Sequence of chain 1.A:
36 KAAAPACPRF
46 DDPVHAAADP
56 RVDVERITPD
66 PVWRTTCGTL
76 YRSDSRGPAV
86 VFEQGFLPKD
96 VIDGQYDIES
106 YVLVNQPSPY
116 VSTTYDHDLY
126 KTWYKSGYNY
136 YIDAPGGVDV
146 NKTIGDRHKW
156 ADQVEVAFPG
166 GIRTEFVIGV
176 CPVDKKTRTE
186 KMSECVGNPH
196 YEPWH

The small molecule below binds the protein below.
Small molecule (SMILES): CN(C)CC(=O)Nc1ccc2[nH]c(=O)c3ccccc3c2c1

Binding-site contacts:
Ligand atom CAH contacts residue THR119 of chain 1.A at 4.0 Å.
Ligand atom OAD contacts residue SER78 of chain 1.A at 2.8 Å (h-bond).
Ligand atom CAS contacts residue TRP128 of chain 1.A at 3.6 Å (hydrophobic).
Ligand atom O contacts residue ASN110 of chain 1.A at 3.0 Å (h-bond).
Ligand atom NAN contacts residue ARG77 of chain 1.A at 3.8 Å.
Ligand atom CAT contacts residue TRP128 of chain 1.A at 3.3 Å (hydrophobic).
Ligand atom NAM contacts residue ASN110 of chain 1.A at 3.4 Å (h-bond).
Ligand atom OAD contacts residue ARG77 of chain 1.A at 3.3 Å.
Ligand atom O contacts residue LYS94 of chain 1.A at 3.3 Å.
Ligand atom CAQ contacts residue SER78 of chain 1.A at 3.7 Å.
Ligand atom CAK contacts residue TRP128 of chain 1.A at 3.5 Å (hydrophobic).
Ligand atom CAR contacts residue SER78 of chain 1.A at 3.6 Å.
Ligand atom CAF contacts residue SER117 of chain 1.A at 3.8 Å.
Ligand atom CAI contacts residue SER117 of chain 1.A at 3.3 Å.
Ligand atom CA contacts residue ARG77 of chain 1.A at 3.6 Å.
Ligand atom CAA contacts residue ARG77 of chain 1.A at 3.4 Å.
Ligand atom CAQ contacts residue TRP128 of chain 1.A at 4.0 Å (hydrophobic).
Ligand atom CAU contacts residue SER117 of chain 1.A at 3.8 Å.
Ligand atom CAE contacts residue GLU160 of chain 1.A at 3.9 Å.
Ligand atom CAE contacts residue THR118 of chain 1.A at 3.6 Å.
Ligand atom CAE contacts residue LEU124 of chain 1.A at 3.8 Å (hydrophobic).
Ligand atom CAR contacts residue ARG77 of chain 1.A at 3.6 Å.
Ligand atom CAT contacts residue SER117 of chain 1.A at 3.4 Å.
Ligand atom CAI contacts residue TRP128 of chain 1.A at 3.7 Å (hydrophobic).
Ligand atom CAS contacts residue SER117 of chain 1.A at 4.0 Å.
Ligand atom C contacts residue ASN110 of chain 1.A at 3.5 Å.
Ligand atom N contacts residue LYS94 of chain 1.A at 3.2 Å (salt-bridge).
Ligand atom N contacts residue ARG77 of chain 1.A at 3.7 Å.
Ligand atom CAJ contacts residue ARG77 of chain 1.A at 3.6 Å.
Ligand atom CAJ contacts residue SER78 of chain 1.A at 3.3 Å.
Ligand atom CAB contacts residue LYS94 of chain 1.A at 3.1 Å.
Ligand atom CAR contacts residue TRP128 of chain 1.A at 3.8 Å (hydrophobic).
Ligand atom CAH contacts residue LEU124 of chain 1.A at 3.6 Å (hydrophobic).
Ligand atom CAU contacts residue TRP128 of chain 1.A at 3.4 Å (hydrophobic).
Ligand atom CAB contacts residue ARG77 of chain 1.A at 3.4 Å.
Ligand atom CAF contacts residue GLN158 of chain 1.A at 3.6 Å.
Ligand atom CAG contacts residue ARG77 of chain 1.A at 3.8 Å.
Ligand atom NAN contacts residue SER78 of chain 1.A at 2.8 Å (h-bond).
Ligand atom CAF contacts residue GLU160 of chain 1.A at 3.5 Å.
Ligand atom CAH contacts residue THR118 of chain 1.A at 3.9 Å.